A small-molecule ligand and the protein it binds are described below.
Small molecule (SMILES): C/C=C/C=C/C=C/C(=O)N[C@@H](Cc1ccccc1)C(=O)N[C@H]1COC(=O)[C@@H]2C[C@@H](C)CN2C(=O)[C@H](C)NC(=O)[C@H](C)N(C)C(=O)[C@@H]2CCCN2C1=O

Binding-site contacts:
Ligand atom CD2 contacts residue LEU97 of chain 1.R at 3.5 Å (hydrophobic).
Ligand atom O contacts residue PHE67 of chain 1.R at 3.7 Å.
Ligand atom CE2 contacts residue LEU99 of chain 1.R at 3.7 Å (hydrophobic).
Ligand atom C8 contacts residue SER59 of chain 1.Q at 3.9 Å.
Ligand atom CM contacts residue PHE119 of chain 1.R at 3.6 Å (hydrophobic).
Ligand atom C contacts residue PHE67 of chain 1.R at 3.6 Å (hydrophobic).
Ligand atom CB contacts residue PHE67 of chain 1.R at 3.4 Å (hydrophobic).
Ligand atom N contacts residue PHE67 of chain 1.R at 3.9 Å.
Ligand atom C1 contacts residue NA1 of chain 1.VB at 3.6 Å.
Ligand atom CZ contacts residue THR86 of chain 1.Q at 3.6 Å.
Ligand atom C8 contacts residue GLU33 of chain 1.R at 3.7 Å.
Ligand atom CB contacts residue PHE67 of chain 1.R at 3.7 Å (hydrophobic).
Ligand atom O11 contacts residue NA1 of chain 1.VB at 2.7 Å (h-bond).
Ligand atom C2 contacts residue TYR69 of chain 1.R at 3.3 Å (hydrophobic).
Ligand atom C contacts residue TYR69 of chain 1.R at 3.7 Å (hydrophobic).
Ligand atom CA contacts residue PHE89 of chain 1.Q at 3.7 Å (hydrophobic).
Ligand atom CE contacts residue GLU33 of chain 1.R at 3.9 Å.
Ligand atom C4 contacts residue ILE35 of chain 1.R at 3.7 Å (hydrophobic).
Ligand atom CE2 contacts residue TYR69 of chain 1.R at 3.6 Å (hydrophobic).
Ligand atom CE2 contacts residue LEU97 of chain 1.R at 3.9 Å (hydrophobic).
Ligand atom C8 contacts residue ARG29 of chain 1.R at 3.6 Å.
Ligand atom CB contacts residue SER95 of chain 1.R at 3.6 Å.
Ligand atom C1 contacts residue LEU55 of chain 1.Q at 3.9 Å (hydrophobic).
Ligand atom CA contacts residue PHE67 of chain 1.R at 3.5 Å (hydrophobic).
Ligand atom N contacts residue PHE89 of chain 1.Q at 3.9 Å.
Ligand atom CD2 contacts residue TYR69 of chain 1.R at 3.5 Å (hydrophobic).
Ligand atom CZ contacts residue LEU121 of chain 1.R at 3.7 Å (hydrophobic).
Ligand atom O contacts residue TYR69 of chain 1.R at 2.6 Å (h-bond).
Ligand atom CE1 contacts residue LEU121 of chain 1.R at 3.9 Å (hydrophobic).
Ligand atom CE1 contacts residue THR86 of chain 1.Q at 3.8 Å.
Ligand atom C2 contacts residue LEU55 of chain 1.Q at 3.8 Å (hydrophobic).
Ligand atom CB contacts residue LEU97 of chain 1.R at 3.7 Å (hydrophobic).
Ligand atom CM contacts residue LEU198 of chain 1.R at 3.5 Å (hydrophobic).
Ligand atom N contacts residue TYR69 of chain 1.R at 2.9 Å (h-bond).
Ligand atom C7 contacts residue SER59 of chain 1.Q at 3.5 Å.
Ligand atom CG contacts residue LEU97 of chain 1.R at 3.8 Å (hydrophobic).
Ligand atom CD contacts residue TYR69 of chain 1.R at 3.5 Å (hydrophobic).
Ligand atom CA contacts residue PHE67 of chain 1.R at 3.7 Å (hydrophobic).
Ligand atom C1 contacts residue TYR69 of chain 1.R at 3.6 Å (hydrophobic).
Ligand atom CD1 contacts residue PHE89 of chain 1.Q at 3.7 Å (hydrophobic).

Sequence of chain 1.Q:
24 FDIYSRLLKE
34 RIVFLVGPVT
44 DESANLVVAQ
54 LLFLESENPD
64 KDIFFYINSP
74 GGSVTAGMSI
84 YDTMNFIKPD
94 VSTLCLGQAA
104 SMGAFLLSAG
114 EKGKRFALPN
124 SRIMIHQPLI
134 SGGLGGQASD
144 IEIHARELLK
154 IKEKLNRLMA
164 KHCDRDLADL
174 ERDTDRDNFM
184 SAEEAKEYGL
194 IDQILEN

Sequence of chain 1.R:
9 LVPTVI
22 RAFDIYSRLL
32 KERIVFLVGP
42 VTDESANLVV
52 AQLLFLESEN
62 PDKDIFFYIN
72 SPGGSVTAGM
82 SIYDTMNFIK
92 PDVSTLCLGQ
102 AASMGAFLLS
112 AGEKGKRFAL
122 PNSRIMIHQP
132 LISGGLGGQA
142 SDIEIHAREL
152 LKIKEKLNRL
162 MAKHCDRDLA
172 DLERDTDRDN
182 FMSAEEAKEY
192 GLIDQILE